Sequence of chain 3.A:
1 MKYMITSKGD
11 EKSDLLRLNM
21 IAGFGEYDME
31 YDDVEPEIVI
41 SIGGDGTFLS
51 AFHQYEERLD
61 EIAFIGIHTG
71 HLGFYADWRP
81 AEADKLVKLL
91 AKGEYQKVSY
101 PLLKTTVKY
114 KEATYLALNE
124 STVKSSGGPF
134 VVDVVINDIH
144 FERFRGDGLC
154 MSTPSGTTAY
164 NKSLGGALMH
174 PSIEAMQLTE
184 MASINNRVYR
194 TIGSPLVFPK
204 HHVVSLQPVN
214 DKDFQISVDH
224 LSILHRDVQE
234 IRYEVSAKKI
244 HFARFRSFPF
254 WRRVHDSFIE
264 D

Sequence of chain 2.A:
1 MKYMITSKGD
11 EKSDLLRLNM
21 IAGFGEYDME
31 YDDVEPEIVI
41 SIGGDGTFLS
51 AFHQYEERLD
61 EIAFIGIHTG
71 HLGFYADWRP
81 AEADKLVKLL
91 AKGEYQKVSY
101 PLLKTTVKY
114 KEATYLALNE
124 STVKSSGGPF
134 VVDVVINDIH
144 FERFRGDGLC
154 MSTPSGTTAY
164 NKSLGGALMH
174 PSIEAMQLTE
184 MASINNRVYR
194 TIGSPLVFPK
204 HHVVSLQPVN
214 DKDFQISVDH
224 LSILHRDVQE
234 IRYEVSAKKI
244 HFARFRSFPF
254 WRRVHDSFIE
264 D

The small molecule below binds the protein below.
Small molecule (SMILES): [N-]=[N+]=NC[C@H]1O[C@@H](n2c(SCC(=O)NC[C@H]3O[C@@H](n4c(Br)nc5c(N)ncnc54)[C@H](O)[C@@H]3O)nc3c(N)ncnc32)[C@H](O)[C@@H]1O

Binding-site contacts:
Ligand atom C2' contacts residue TYR163 of chain 3.A at 3.6 Å (hydrophobic).
Ligand atom C6A contacts residue THR161 of chain 3.A at 3.7 Å.
Ligand atom N7A contacts residue ASN122 of chain 3.A at 3.1 Å (h-bond).
Ligand atom N7N contacts residue TYR163 of chain 3.A at 3.6 Å.
Ligand atom C8A contacts residue ASP45 of chain 3.A at 3.3 Å.
Ligand atom C82 contacts residue GLY46 of chain 3.A at 3.5 Å.
Ligand atom C6A contacts residue ALA162 of chain 3.A at 3.6 Å (hydrophobic).
Ligand atom N6N contacts residue ASP150 of chain 2.A at 2.7 Å (salt-bridge).
Ligand atom S81 contacts residue ASP45 of chain 3.A at 3.3 Å.
Ligand atom O2' contacts residue ALA162 of chain 3.A at 3.0 Å.
Ligand atom S81 contacts residue GLY46 of chain 3.A at 3.6 Å.
Ligand atom N1N contacts residue SER166 of chain 3.A at 3.0 Å (h-bond).
Ligand atom N6N contacts residue TYR163 of chain 3.A at 3.5 Å.
Ligand atom O3' contacts residue ASP222 of chain 3.A at 3.6 Å.
Ligand atom C2' contacts residue GLU123 of chain 3.A at 3.2 Å.
Ligand atom O3' contacts residue ASN122 of chain 3.A at 3.4 Å (h-bond).
Ligand atom C2N contacts residue SER166 of chain 3.A at 3.0 Å.
Ligand atom C3' contacts residue GLU123 of chain 3.A at 3.3 Å.
Ligand atom C2A contacts residue PHE74 of chain 3.A at 3.4 Å (hydrophobic).
Ligand atom N6A contacts residue ASN122 of chain 3.A at 3.0 Å (h-bond).
Ligand atom C2A contacts residue THR161 of chain 3.A at 3.2 Å.
Ligand atom C6N contacts residue TYR163 of chain 3.A at 3.5 Å (hydrophobic).
Ligand atom O2' contacts residue TYR163 of chain 3.A at 3.3 Å (h-bond).
Ligand atom N7A contacts residue ASP45 of chain 3.A at 3.7 Å.
Ligand atom C2N contacts residue ILE187 of chain 2.A at 3.2 Å (hydrophobic).
Ligand atom N6N contacts residue ALA185 of chain 2.A at 2.9 Å (h-bond).
Ligand atom C6N contacts residue ALA185 of chain 2.A at 3.6 Å (hydrophobic).
Ligand atom O3' contacts residue GLU123 of chain 3.A at 2.7 Å (salt-bridge).
Ligand atom N6A contacts residue SER158 of chain 3.A at 3.1 Å (h-bond).
Ligand atom N1N contacts residue ILE187 of chain 2.A at 3.2 Å.
Ligand atom C4A contacts residue ASP45 of chain 3.A at 3.7 Å.
Ligand atom N1A contacts residue THR161 of chain 3.A at 2.8 Å (h-bond).
Ligand atom O2' contacts residue GLU123 of chain 3.A at 2.7 Å (salt-bridge).
Ligand atom N6A contacts residue TYR75 of chain 3.A at 3.5 Å (h-bond).
Ligand atom N3N contacts residue TYR163 of chain 3.A at 3.6 Å.
Ligand atom N1A contacts residue ALA162 of chain 3.A at 3.6 Å (h-bond).
Ligand atom O3 contacts residue ASP45 of chain 3.A at 3.5 Å (salt-bridge).
Ligand atom N1N contacts residue ALA185 of chain 2.A at 3.5 Å (h-bond).
Ligand atom N1A contacts residue PHE74 of chain 3.A at 3.6 Å.
Ligand atom C5N contacts residue TYR163 of chain 3.A at 3.4 Å (hydrophobic).